A small-molecule ligand and the protein it binds are described below.
Small molecule (SMILES): Cc1cn([C@H]2C[C@H](O[P](=O)(O)OC[C@H]3O[C@@H](n4cnc5c(=O)nc(N)[nH]c54)C[C@@H]3O[P](=O)(O)OC[C@H]3O[C@@H](n4cnc5c(=O)nc(N)[nH]c54)C[C@@H]3O[P](=O)(O)OC[C@H]3O[C@@H](n4cc(C)c(=O)[nH]c4=O)C[C@@H]3O[P](=O)(O)OC[C@H]3O[C@@H](n4cnc5c(N)ncnc54)C[C@@H]3O[P](=O)(O)OC[C@H]3O[C@@H](n4cc(C)c(=O)[nH]c4=O)C[C@@H]3O[P](=O)(O)OC[C@H]3O[C@@H](n4cc(C)c(=O)[nH]c4=O)C[C@@H]3O[P](=O)(O)OC[C@H]3O[C@@H](n4cnc5c(=O)nc(N)[nH]c54)C[C@@H]3O)[C@@H](CO)O2)c(=O)[nH]c1=O

Sequence of chain 1.A:
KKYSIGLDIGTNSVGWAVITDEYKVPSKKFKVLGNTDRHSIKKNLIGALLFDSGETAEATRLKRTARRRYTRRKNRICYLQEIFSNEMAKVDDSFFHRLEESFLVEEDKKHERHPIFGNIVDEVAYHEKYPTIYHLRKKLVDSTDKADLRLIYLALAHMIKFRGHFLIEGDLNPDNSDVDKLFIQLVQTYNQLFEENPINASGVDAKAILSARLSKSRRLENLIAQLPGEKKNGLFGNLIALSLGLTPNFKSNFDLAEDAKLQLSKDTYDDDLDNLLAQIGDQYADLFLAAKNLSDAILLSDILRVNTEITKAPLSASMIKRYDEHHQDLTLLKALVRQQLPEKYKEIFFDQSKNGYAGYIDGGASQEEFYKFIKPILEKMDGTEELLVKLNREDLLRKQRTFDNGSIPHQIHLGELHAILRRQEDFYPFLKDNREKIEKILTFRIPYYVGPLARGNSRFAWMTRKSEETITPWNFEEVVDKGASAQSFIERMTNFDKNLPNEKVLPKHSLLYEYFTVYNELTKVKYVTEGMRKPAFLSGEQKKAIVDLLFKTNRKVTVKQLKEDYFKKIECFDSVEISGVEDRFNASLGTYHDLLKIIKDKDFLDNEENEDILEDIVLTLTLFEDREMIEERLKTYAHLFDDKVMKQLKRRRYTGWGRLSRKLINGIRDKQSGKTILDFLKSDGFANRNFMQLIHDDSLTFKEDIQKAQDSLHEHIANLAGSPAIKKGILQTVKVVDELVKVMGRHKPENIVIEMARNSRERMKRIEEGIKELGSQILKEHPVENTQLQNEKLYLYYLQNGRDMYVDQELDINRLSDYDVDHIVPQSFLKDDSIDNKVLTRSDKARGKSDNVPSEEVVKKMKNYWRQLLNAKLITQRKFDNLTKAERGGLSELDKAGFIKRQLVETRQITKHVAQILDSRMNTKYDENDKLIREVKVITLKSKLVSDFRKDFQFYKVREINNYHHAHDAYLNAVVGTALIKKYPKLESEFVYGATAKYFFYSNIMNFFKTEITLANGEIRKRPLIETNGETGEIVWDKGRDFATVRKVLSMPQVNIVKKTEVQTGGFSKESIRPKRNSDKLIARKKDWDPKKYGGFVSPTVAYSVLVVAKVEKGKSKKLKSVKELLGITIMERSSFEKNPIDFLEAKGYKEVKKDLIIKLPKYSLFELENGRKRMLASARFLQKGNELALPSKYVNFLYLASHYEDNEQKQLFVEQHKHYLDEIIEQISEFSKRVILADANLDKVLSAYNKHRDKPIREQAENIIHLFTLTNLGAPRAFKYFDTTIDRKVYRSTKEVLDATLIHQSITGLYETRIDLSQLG

Binding-site contacts:
Ligand atom OP2 contacts residue PHE1223 of chain 1.A at 3.3 Å.
Ligand atom OP2 contacts residue SER1220 of chain 1.A at 2.5 Å (h-bond).
Ligand atom C7 contacts residue ARG1337 of chain 1.A at 3.6 Å.
Ligand atom OP1 contacts residue LYS1204 of chain 1.A at 2.9 Å (salt-bridge).
Ligand atom P contacts residue SER1220 of chain 1.A at 3.4 Å.
Ligand atom N7 contacts residue ARG1341 of chain 1.A at 3.5 Å (salt-bridge).
Ligand atom O5' contacts residue ALA1219 of chain 1.A at 3.8 Å.
Ligand atom O3' contacts residue SER1220 of chain 1.A at 3.8 Å.
Ligand atom O6 contacts residue ARG1337 of chain 1.A at 2.6 Å (salt-bridge).
Ligand atom OP2 contacts residue GLN1225 of chain 1.A at 3.1 Å (h-bond).
Ligand atom C7 contacts residue ARG1341 of chain 1.A at 3.7 Å.
Ligand atom C3' contacts residue SER1220 of chain 1.A at 3.7 Å.
Ligand atom O4 contacts residue ARG1341 of chain 1.A at 3.1 Å (salt-bridge).
Ligand atom OP1 contacts residue GLN1225 of chain 1.A at 3.0 Å (h-bond).
Ligand atom C5' contacts residue PRO1141 of chain 1.A at 3.7 Å (hydrophobic).
Ligand atom OP2 contacts residue ALA1324 of chain 1.A at 3.5 Å.
Ligand atom OP2 contacts residue SER1120 of chain 1.A at 3.5 Å (h-bond).
Ligand atom P contacts residue ARG1118 of chain 1.A at 3.6 Å.
Ligand atom P contacts residue SER1120 of chain 1.A at 3.8 Å.
Ligand atom O5' contacts residue PHE1223 of chain 1.A at 3.7 Å.
Ligand atom OP1 contacts residue ARG1118 of chain 1.A at 2.6 Å (salt-bridge).
Ligand atom OP2 contacts residue ALA1219 of chain 1.A at 3.8 Å.
Ligand atom C6 contacts residue ARG1337 of chain 1.A at 3.6 Å.
Ligand atom OP2 contacts residue LYS1122 of chain 1.A at 3.5 Å.
Ligand atom N7 contacts residue ARG1337 of chain 1.A at 3.3 Å (salt-bridge).
Ligand atom C1' contacts residue SER1140 of chain 1.A at 3.7 Å.
Ligand atom O6 contacts residue ARG1341 of chain 1.A at 3.1 Å (salt-bridge).
Ligand atom O3' contacts residue ARG1118 of chain 1.A at 3.5 Å (salt-bridge).
Ligand atom OP1 contacts residue PRO1141 of chain 1.A at 3.4 Å.
Ligand atom OP1 contacts residue LYS1122 of chain 1.A at 3.7 Å.
Ligand atom OP1 contacts residue ALA1219 of chain 1.A at 3.8 Å.
Ligand atom O4' contacts residue SER1140 of chain 1.A at 3.7 Å.
Ligand atom O5' contacts residue ALA1324 of chain 1.A at 3.8 Å.
Ligand atom C5' contacts residue ALA1324 of chain 1.A at 3.7 Å (hydrophobic).
Ligand atom P contacts residue GLN1225 of chain 1.A at 3.5 Å.
Ligand atom OP1 contacts residue VAL1143 of chain 1.A at 3.6 Å.
Ligand atom C4' contacts residue SER1140 of chain 1.A at 3.7 Å.
Ligand atom OP1 contacts residue SER1220 of chain 1.A at 3.5 Å.
Ligand atom O3' contacts residue SER1140 of chain 1.A at 3.3 Å.
Ligand atom OP1 contacts residue SER1120 of chain 1.A at 3.1 Å (h-bond).